A small-molecule ligand and the protein it binds are described below.
Small molecule (SMILES): CC(=O)N[C@@H]1[C@@H](O)[C@H](O)[C@@H](CO)O[C@H]1O

Binding-site contacts:
Ligand atom C7 contacts residue ASN36 of chain 1.A at 3.3 Å.
Ligand atom C6 contacts residue PRO8 of chain 1.A at 4.3 Å (hydrophobic).
Ligand atom O5 contacts residue ASN36 of chain 1.A at 3.0 Å (h-bond).
Ligand atom C5 contacts residue ASN36 of chain 1.A at 4.4 Å.
Ligand atom O7 contacts residue ASN36 of chain 1.A at 3.2 Å (h-bond).
Ligand atom C2 contacts residue ASN36 of chain 1.A at 3.0 Å.
Ligand atom O6 contacts residue PRO8 of chain 1.A at 4.0 Å.
Ligand atom N2 contacts residue ASN36 of chain 1.A at 3.3 Å (h-bond).
Ligand atom C7 contacts residue GLU35 of chain 1.A at 3.9 Å.
Ligand atom C5 contacts residue TYR23 of chain 1.A at 3.8 Å (hydrophobic).
Ligand atom N2 contacts residue GLU35 of chain 1.A at 3.2 Å (salt-bridge).
Ligand atom O5 contacts residue TYR23 of chain 1.A at 3.1 Å (h-bond).
Ligand atom C8 contacts residue ASN36 of chain 1.A at 4.2 Å.
Ligand atom C6 contacts residue TYR23 of chain 1.A at 4.3 Å (hydrophobic).
Ligand atom O6 contacts residue SER6 of chain 1.A at 4.0 Å.
Ligand atom C2 contacts residue GLU35 of chain 1.A at 4.1 Å.
Ligand atom C3 contacts residue ASN36 of chain 1.A at 4.4 Å.
Ligand atom C8 contacts residue GLU35 of chain 1.A at 3.6 Å.
Ligand atom C1 contacts residue ASN36 of chain 1.A at 2.6 Å.
Ligand atom C1 contacts residue TYR23 of chain 1.A at 3.1 Å (hydrophobic).
Ligand atom C6 contacts residue SER6 of chain 1.A at 4.2 Å.
Ligand atom O5 contacts residue PRO8 of chain 1.A at 4.4 Å.
Ligand atom C1 contacts residue GLU35 of chain 1.A at 3.8 Å.

Sequence of chain 1.A:
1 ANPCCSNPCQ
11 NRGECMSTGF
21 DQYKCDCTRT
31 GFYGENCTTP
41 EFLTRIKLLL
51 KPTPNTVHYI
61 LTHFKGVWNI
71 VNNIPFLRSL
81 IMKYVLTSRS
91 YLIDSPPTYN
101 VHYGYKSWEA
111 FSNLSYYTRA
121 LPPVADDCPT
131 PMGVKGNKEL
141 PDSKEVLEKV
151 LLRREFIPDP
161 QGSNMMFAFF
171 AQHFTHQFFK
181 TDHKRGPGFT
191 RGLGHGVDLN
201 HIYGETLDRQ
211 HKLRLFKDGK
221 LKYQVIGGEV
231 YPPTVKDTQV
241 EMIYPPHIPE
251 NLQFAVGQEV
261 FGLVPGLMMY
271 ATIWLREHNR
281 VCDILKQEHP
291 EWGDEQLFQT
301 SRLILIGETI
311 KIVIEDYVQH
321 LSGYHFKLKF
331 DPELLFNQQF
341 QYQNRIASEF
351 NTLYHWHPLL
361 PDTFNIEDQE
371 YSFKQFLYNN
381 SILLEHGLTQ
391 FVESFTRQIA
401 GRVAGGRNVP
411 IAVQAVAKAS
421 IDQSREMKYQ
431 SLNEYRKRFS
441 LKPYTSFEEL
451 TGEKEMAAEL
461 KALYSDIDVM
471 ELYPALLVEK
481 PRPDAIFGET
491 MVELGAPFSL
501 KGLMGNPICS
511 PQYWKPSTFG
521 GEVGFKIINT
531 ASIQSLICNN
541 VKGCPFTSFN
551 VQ